Binding-site contacts:
Ligand atom C2 contacts residue ASN1134 of chain 1.A at 2.8 Å.
Ligand atom C7 contacts residue ILE1132 of chain 1.A at 4.2 Å (hydrophobic).
Ligand atom C8 contacts residue ILE1132 of chain 1.A at 3.2 Å (hydrophobic).
Ligand atom O7 contacts residue ASN1134 of chain 1.A at 3.8 Å.
Ligand atom C5 contacts residue ASN1134 of chain 1.A at 4.2 Å.
Ligand atom O5 contacts residue ASN1134 of chain 1.A at 2.8 Å (h-bond).
Ligand atom O7 contacts residue ILE1132 of chain 1.A at 3.7 Å.
Ligand atom C3 contacts residue ASN1134 of chain 1.A at 4.3 Å.
Ligand atom C1 contacts residue ASN1134 of chain 1.A at 2.0 Å.
Ligand atom C7 contacts residue ASN1134 of chain 1.A at 3.9 Å.
Ligand atom N2 contacts residue ASN1134 of chain 1.A at 3.2 Å (h-bond).

Sequence of chain 1.A:
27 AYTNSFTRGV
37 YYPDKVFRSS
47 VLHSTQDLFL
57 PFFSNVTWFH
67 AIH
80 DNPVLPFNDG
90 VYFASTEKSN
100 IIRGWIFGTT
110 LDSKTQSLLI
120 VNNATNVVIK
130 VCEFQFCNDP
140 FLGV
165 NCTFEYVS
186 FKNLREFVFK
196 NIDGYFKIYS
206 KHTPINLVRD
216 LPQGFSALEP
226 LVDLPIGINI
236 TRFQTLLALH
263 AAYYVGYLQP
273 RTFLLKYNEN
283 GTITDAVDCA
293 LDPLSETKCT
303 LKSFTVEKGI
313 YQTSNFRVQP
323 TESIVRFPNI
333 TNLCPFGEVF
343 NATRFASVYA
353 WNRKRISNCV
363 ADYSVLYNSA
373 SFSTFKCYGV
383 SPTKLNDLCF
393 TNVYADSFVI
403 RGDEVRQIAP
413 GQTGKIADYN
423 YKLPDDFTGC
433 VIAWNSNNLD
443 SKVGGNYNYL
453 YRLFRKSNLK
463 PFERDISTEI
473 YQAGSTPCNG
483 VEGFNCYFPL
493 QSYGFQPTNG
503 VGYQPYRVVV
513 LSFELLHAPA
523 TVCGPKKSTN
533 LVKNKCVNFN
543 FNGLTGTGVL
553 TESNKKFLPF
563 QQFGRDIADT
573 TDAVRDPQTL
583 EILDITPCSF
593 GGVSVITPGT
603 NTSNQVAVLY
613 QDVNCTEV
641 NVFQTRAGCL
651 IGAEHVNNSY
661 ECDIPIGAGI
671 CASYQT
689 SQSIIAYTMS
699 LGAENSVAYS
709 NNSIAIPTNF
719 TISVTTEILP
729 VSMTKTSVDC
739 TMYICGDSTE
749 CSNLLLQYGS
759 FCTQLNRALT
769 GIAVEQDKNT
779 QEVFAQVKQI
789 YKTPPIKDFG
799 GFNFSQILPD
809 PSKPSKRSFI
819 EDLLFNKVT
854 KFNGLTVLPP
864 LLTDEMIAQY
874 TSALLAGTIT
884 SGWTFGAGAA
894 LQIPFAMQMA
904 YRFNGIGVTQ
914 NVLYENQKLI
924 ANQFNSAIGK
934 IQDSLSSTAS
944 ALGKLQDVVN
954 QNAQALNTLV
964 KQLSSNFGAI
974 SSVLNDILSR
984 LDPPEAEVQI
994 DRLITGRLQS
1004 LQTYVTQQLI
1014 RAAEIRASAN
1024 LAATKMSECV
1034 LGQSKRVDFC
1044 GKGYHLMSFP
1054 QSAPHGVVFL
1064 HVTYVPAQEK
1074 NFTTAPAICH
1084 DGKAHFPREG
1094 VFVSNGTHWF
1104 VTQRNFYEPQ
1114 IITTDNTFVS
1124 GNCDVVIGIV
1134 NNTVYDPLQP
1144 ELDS

This small molecule binds to this protein.
Small molecule (SMILES): CC(=O)N[C@@H]1[C@@H](O)[C@H](O)[C@@H](CO)O[C@H]1O